The protein below binds the small molecule below.
Small molecule (SMILES): CC(=O)N[C@@H]1[C@@H](O)[C@H](O)[C@@H](CO)O[C@H]1O

Binding-site contacts:
Ligand atom C5 contacts residue THR271 of chain 1.A at 3.8 Å.
Ligand atom C3 contacts residue ASN269 of chain 1.A at 3.9 Å.
Ligand atom O6 contacts residue ASN272 of chain 1.A at 4.2 Å.
Ligand atom C6 contacts residue ASN272 of chain 1.A at 4.4 Å.
Ligand atom O5 contacts residue ASN269 of chain 1.A at 2.4 Å (h-bond).
Ligand atom C2 contacts residue ASN269 of chain 1.A at 2.5 Å.
Ligand atom O6 contacts residue THR271 of chain 1.A at 2.9 Å (h-bond).
Ligand atom C6 contacts residue THR271 of chain 1.A at 3.7 Å.
Ligand atom N2 contacts residue ASN269 of chain 1.A at 3.0 Å (h-bond).
Ligand atom C1 contacts residue THR271 of chain 1.A at 4.1 Å.
Ligand atom O5 contacts residue ASN272 of chain 1.A at 3.7 Å.
Ligand atom C4 contacts residue ASN269 of chain 1.A at 4.3 Å.
Ligand atom C1 contacts residue ASN269 of chain 1.A at 1.5 Å.
Ligand atom O5 contacts residue THR271 of chain 1.A at 3.6 Å.
Ligand atom C7 contacts residue ASN269 of chain 1.A at 3.4 Å.
Ligand atom C5 contacts residue ASN269 of chain 1.A at 3.8 Å.
Ligand atom O7 contacts residue ASN269 of chain 1.A at 3.4 Å (h-bond).
Ligand atom C1 contacts residue ASN272 of chain 1.A at 4.4 Å.

Sequence of chain 1.A:
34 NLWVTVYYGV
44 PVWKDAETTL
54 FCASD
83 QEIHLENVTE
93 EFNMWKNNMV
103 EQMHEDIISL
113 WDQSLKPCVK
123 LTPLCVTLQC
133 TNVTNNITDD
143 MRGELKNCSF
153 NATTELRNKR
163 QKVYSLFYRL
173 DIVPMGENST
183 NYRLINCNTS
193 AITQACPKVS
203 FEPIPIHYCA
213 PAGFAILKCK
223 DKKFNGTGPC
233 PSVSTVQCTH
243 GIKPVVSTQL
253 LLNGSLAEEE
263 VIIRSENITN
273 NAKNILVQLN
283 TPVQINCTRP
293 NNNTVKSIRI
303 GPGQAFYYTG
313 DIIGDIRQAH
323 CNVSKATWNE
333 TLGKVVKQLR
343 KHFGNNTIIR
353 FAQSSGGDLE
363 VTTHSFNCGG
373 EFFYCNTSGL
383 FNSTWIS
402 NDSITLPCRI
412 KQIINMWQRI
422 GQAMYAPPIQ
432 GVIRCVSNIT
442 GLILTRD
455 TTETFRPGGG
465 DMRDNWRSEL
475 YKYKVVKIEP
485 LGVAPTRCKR